Sequence of chain 10.A:
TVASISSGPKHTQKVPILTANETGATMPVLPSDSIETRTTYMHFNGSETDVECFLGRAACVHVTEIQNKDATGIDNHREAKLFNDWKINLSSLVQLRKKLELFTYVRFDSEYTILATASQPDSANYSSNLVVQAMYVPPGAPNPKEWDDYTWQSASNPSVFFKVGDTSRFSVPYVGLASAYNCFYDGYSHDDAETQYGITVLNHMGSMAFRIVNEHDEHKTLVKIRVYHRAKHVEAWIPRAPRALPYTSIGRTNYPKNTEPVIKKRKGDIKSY

Sequence of chain 10.C:
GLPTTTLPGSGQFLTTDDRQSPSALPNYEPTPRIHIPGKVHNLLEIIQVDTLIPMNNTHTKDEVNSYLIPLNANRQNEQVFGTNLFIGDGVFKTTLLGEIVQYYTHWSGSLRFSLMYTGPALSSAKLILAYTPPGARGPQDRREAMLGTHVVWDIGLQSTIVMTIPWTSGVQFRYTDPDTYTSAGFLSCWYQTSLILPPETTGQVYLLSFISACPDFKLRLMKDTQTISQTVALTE

Binding-site contacts:
Ligand atom CM2 contacts residue TYR128 of chain 10.A at 3.4 Å (hydrophobic).
Ligand atom C2C contacts residue ILE104 of chain 10.A at 3.8 Å (hydrophobic).
Ligand atom CM6 contacts residue LEU25 of chain 10.C at 3.8 Å (hydrophobic).
Ligand atom C4 contacts residue TYR197 of chain 10.A at 3.4 Å (hydrophobic).
Ligand atom F1 contacts residue ALA150 of chain 10.A at 3.8 Å.
Ligand atom F3 contacts residue VAL176 of chain 10.A at 3.6 Å.
Ligand atom F1 contacts residue PHE186 of chain 10.A at 3.8 Å.
Ligand atom C5B contacts residue TYR152 of chain 10.A at 3.5 Å (hydrophobic).
Ligand atom O1A contacts residue ALA24 of chain 10.C at 3.3 Å.
Ligand atom CM2 contacts residue MET224 of chain 10.A at 3.5 Å (hydrophobic).
Ligand atom F1 contacts residue MET224 of chain 10.A at 3.6 Å.
Ligand atom O1 contacts residue MET221 of chain 10.A at 3.7 Å.
Ligand atom CM3 contacts residue ASN219 of chain 10.A at 3.8 Å.
Ligand atom C6B contacts residue TYR152 of chain 10.A at 3.6 Å (hydrophobic).
Ligand atom F2 contacts residue VAL176 of chain 10.A at 2.7 Å.
Ligand atom N1A contacts residue ALA24 of chain 10.C at 3.2 Å.
Ligand atom C2A contacts residue TYR152 of chain 10.A at 3.7 Å (hydrophobic).
Ligand atom N1A contacts residue PRO174 of chain 10.A at 3.5 Å.
Ligand atom F3 contacts residue SER175 of chain 10.A at 2.8 Å.
Ligand atom C1C contacts residue TYR128 of chain 10.A at 3.5 Å (hydrophobic).
Ligand atom CM6 contacts residue VAL188 of chain 10.A at 3.8 Å (hydrophobic).
Ligand atom F3 contacts residue TYR152 of chain 10.A at 3.6 Å.
Ligand atom F3 contacts residue PRO174 of chain 10.A at 2.9 Å.
Ligand atom C3A contacts residue PHE186 of chain 10.A at 3.7 Å (hydrophobic).
Ligand atom C3B contacts residue MET224 of chain 10.A at 3.6 Å (hydrophobic).
Ligand atom CM6 contacts residue TYR152 of chain 10.A at 3.4 Å (hydrophobic).
Ligand atom C3C contacts residue TYR128 of chain 10.A at 3.3 Å (hydrophobic).
Ligand atom N3A contacts residue TYR152 of chain 10.A at 3.8 Å.
Ligand atom CM4 contacts residue VAL176 of chain 10.A at 3.8 Å (hydrophobic).
Ligand atom F3 contacts residue ALA150 of chain 10.A at 2.7 Å.
Ligand atom C1C contacts residue TYR197 of chain 10.A at 3.5 Å (hydrophobic).
Ligand atom N3A contacts residue PHE186 of chain 10.A at 3.4 Å.
Ligand atom O1A contacts residue PRO174 of chain 10.A at 3.5 Å.
Ligand atom C2A contacts residue PHE186 of chain 10.A at 3.5 Å (hydrophobic).
Ligand atom F3 contacts residue MET151 of chain 10.A at 3.7 Å.
Ligand atom C2B contacts residue ILE104 of chain 10.A at 3.8 Å (hydrophobic).
Ligand atom CM4 contacts residue ALA150 of chain 10.A at 3.6 Å (hydrophobic).
Ligand atom C3 contacts residue LEU106 of chain 10.A at 3.8 Å (hydrophobic).
Ligand atom CM2 contacts residue ILE104 of chain 10.A at 3.6 Å (hydrophobic).
Ligand atom C2C contacts residue TYR128 of chain 10.A at 3.2 Å (hydrophobic).

Sequence of chain 6.C:
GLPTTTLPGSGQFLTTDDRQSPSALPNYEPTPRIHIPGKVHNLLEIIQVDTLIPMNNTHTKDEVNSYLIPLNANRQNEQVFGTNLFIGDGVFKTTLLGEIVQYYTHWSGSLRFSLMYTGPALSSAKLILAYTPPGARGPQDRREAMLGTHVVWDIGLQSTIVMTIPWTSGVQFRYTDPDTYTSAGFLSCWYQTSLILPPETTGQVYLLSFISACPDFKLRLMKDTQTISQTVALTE

A protein and the small-molecule ligand that binds it are described below.
Small molecule (SMILES): Cc1cc(CCCOc2c(C)cc(-c3noc(C(F)(F)F)n3)cc2C)on1